Sequence of chain 1.C:
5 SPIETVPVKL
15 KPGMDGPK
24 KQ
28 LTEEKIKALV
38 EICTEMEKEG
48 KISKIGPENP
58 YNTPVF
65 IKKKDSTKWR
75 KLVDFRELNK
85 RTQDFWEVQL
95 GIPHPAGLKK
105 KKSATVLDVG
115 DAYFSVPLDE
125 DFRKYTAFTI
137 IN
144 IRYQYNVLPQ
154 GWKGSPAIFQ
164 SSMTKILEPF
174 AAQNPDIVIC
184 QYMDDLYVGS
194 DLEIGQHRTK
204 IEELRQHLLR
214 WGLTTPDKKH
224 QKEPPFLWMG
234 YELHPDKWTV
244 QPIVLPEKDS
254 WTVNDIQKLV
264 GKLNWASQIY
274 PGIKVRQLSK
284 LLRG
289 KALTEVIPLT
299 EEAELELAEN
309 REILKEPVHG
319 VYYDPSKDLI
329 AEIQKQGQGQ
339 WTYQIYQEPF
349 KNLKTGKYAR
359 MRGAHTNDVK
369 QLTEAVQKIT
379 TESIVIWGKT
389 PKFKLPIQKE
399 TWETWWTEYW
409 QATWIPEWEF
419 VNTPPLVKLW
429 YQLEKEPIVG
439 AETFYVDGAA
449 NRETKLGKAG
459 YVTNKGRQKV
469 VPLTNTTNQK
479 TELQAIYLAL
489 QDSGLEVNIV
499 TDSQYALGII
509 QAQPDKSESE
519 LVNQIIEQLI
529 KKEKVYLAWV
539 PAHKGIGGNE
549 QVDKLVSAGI

This small molecule binds to this protein.
Small molecule (SMILES): N#Cc1ccc2c(Oc3ccccc3OCCn3ccc(=O)[nH]c3=O)cccc2c1

Binding-site contacts:
Ligand atom C0O contacts residue ALA108 of chain 1.C at 3.5 Å (hydrophobic).
Ligand atom CAZ contacts residue LEU236 of chain 1.C at 3.8 Å (hydrophobic).
Ligand atom C0O contacts residue PHE229 of chain 1.C at 3.6 Å (hydrophobic).
Ligand atom O0B contacts residue LEU102 of chain 1.C at 3.9 Å.
Ligand atom CAM contacts residue LEU102 of chain 1.C at 3.5 Å (hydrophobic).
Ligand atom O0S contacts residue HIS237 of chain 1.C at 3.6 Å (h-bond).
Ligand atom C02 contacts residue GLY192 of chain 1.C at 3.2 Å.
Ligand atom CBB contacts residue LEU236 of chain 1.C at 3.7 Å (hydrophobic).
Ligand atom C0N contacts residue ALA108 of chain 1.C at 3.8 Å (hydrophobic).
Ligand atom O0Q contacts residue LYS104 of chain 1.C at 3.2 Å.
Ligand atom C0P contacts residue ALA108 of chain 1.C at 3.8 Å (hydrophobic).
Ligand atom CAJ contacts residue LEU236 of chain 1.C at 3.8 Å (hydrophobic).
Ligand atom C02 contacts residue TYR190 of chain 1.C at 3.0 Å (hydrophobic).
Ligand atom O0Q contacts residue PRO238 of chain 1.C at 3.7 Å.
Ligand atom N0M contacts residue HIS237 of chain 1.C at 3.6 Å (h-bond).
Ligand atom CBC contacts residue TYR190 of chain 1.C at 3.6 Å (hydrophobic).
Ligand atom CAI contacts residue TYR190 of chain 1.C at 3.8 Å (hydrophobic).
Ligand atom CAK contacts residue TYR190 of chain 1.C at 3.5 Å (hydrophobic).
Ligand atom N0M contacts residue PRO238 of chain 1.C at 3.5 Å (h-bond).
Ligand atom CBC contacts residue TRP231 of chain 1.C at 3.5 Å (hydrophobic).
Ligand atom C0N contacts residue HIS237 of chain 1.C at 3.5 Å.
Ligand atom O0S contacts residue PRO238 of chain 1.C at 3.4 Å.
Ligand atom CAI contacts residue LEU236 of chain 1.C at 3.8 Å (hydrophobic).
Ligand atom CAL contacts residue LEU102 of chain 1.C at 3.7 Å (hydrophobic).
Ligand atom NBD contacts residue TRP231 of chain 1.C at 3.4 Å.
Ligand atom CAJ contacts residue TYR190 of chain 1.C at 3.5 Å (hydrophobic).
Ligand atom CBA contacts residue TYR190 of chain 1.C at 3.5 Å (hydrophobic).
Ligand atom CBB contacts residue TYR190 of chain 1.C at 3.5 Å (hydrophobic).
Ligand atom N0H contacts residue TYR320 of chain 1.C at 3.8 Å.
Ligand atom O0Q contacts residue LYS105 of chain 1.C at 3.3 Å (salt-bridge).
Ligand atom C03 contacts residue TYR190 of chain 1.C at 3.4 Å (hydrophobic).
Ligand atom C01 contacts residue GLY192 of chain 1.C at 3.7 Å.
Ligand atom O0S contacts residue GLU226 of chain 1.C at 3.4 Å.
Ligand atom C0D contacts residue LYS103 of chain 1.C at 3.3 Å.
Ligand atom CBB contacts residue TRP231 of chain 1.C at 3.8 Å (hydrophobic).
Ligand atom CBA contacts residue LEU236 of chain 1.C at 3.7 Å (hydrophobic).
Ligand atom C01 contacts residue VAL181 of chain 1.C at 3.5 Å (hydrophobic).
Ligand atom O0B contacts residue LYS103 of chain 1.C at 3.5 Å (salt-bridge).
Ligand atom C02 contacts residue VAL191 of chain 1.C at 3.8 Å (hydrophobic).
Ligand atom C02 contacts residue VAL181 of chain 1.C at 3.5 Å (hydrophobic).